This protein binds this small molecule.
Small molecule (SMILES): CC(=O)N[C@@H]1[C@@H](O)[C@H](O)[C@@H](CO)O[C@H]1O

Sequence of chain 1.H:
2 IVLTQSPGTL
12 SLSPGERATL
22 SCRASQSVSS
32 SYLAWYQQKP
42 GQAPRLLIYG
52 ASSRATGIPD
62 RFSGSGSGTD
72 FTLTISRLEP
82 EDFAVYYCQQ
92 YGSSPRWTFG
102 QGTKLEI

Binding-site contacts:
Ligand atom C3 contacts residue ASN277 of chain 1.E at 3.8 Å.
Ligand atom N2 contacts residue ASN277 of chain 1.E at 2.9 Å (h-bond).
Ligand atom C7 contacts residue GLY47 of chain 1.E at 4.5 Å.
Ligand atom C6 contacts residue ASP275 of chain 1.E at 4.2 Å.
Ligand atom C5 contacts residue ASN277 of chain 1.E at 3.7 Å.
Ligand atom C2 contacts residue ASN277 of chain 1.E at 2.5 Å.
Ligand atom C7 contacts residue ASN277 of chain 1.E at 4.1 Å.
Ligand atom O5 contacts residue ASN277 of chain 1.E at 2.4 Å (h-bond).
Ligand atom C1 contacts residue ASN277 of chain 1.E at 1.4 Å.
Ligand atom O6 contacts residue ASP275 of chain 1.E at 4.4 Å.
Ligand atom O7 contacts residue GLY47 of chain 1.E at 3.9 Å.
Ligand atom O7 contacts residue ASN277 of chain 1.E at 4.3 Å.
Ligand atom O4 contacts residue ASP61 of chain 1.H at 4.3 Å.
Ligand atom C4 contacts residue ASN277 of chain 1.E at 4.3 Å.

Sequence of chain 1.E:
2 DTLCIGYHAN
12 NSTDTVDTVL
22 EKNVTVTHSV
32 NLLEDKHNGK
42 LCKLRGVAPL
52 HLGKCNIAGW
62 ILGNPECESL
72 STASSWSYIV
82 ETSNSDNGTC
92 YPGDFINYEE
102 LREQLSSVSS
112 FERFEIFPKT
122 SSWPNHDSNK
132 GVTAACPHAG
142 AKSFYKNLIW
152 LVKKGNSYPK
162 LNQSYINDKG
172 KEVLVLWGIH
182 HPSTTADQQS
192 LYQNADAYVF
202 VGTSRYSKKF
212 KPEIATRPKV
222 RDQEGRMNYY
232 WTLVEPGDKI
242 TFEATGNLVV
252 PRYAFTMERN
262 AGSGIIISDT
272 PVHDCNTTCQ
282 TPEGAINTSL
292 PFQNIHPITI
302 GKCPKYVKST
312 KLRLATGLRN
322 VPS